Sequence of chain 1.A:
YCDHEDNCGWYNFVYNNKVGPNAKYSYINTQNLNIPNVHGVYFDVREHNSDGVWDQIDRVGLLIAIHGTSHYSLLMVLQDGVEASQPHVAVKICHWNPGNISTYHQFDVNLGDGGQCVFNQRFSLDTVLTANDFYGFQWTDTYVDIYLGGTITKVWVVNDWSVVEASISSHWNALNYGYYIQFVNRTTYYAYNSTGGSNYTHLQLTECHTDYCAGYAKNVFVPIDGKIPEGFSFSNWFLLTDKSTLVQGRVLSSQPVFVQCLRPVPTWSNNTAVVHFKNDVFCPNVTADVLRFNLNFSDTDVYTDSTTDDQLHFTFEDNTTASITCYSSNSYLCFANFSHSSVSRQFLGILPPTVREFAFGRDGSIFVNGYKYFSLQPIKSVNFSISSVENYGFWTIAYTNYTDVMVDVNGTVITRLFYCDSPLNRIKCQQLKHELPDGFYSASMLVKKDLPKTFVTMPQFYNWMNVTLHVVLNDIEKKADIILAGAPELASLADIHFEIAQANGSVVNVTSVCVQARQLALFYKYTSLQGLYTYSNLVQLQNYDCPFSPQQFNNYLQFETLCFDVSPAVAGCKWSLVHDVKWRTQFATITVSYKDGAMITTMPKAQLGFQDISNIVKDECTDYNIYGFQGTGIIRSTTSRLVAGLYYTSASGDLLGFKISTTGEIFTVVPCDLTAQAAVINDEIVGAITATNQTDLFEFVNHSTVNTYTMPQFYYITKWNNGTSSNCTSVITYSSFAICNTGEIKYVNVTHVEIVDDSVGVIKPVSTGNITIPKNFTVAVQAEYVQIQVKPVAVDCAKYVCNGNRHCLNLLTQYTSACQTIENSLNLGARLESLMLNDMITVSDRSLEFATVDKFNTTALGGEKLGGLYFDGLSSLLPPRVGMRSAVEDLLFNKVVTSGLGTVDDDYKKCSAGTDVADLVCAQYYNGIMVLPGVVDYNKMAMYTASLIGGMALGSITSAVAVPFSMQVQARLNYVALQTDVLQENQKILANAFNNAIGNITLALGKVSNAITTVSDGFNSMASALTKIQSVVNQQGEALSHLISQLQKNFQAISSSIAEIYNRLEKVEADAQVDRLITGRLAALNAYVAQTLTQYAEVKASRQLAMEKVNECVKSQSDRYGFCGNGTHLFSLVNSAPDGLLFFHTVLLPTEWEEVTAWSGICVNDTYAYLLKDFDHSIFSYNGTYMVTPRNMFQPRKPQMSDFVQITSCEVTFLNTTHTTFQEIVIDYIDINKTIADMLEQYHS

Binding-site contacts:
Ligand atom C2 contacts residue GLU1062 of chain 1.A at 4.0 Å.
Ligand atom C4 contacts residue ASN853 of chain 1.A at 4.3 Å.
Ligand atom C1 contacts residue GLU1062 of chain 1.A at 3.4 Å.
Ligand atom N2 contacts residue GLU1062 of chain 1.A at 4.3 Å.
Ligand atom C5 contacts residue ASN853 of chain 1.A at 3.7 Å.
Ligand atom O7 contacts residue ILE1066 of chain 1.A at 3.8 Å.
Ligand atom O3 contacts residue GLU1062 of chain 1.A at 4.5 Å.
Ligand atom O4 contacts residue GLU1062 of chain 1.A at 3.5 Å (salt-bridge).
Ligand atom C4 contacts residue GLU1062 of chain 1.A at 3.8 Å.
Ligand atom C5 contacts residue GLU1062 of chain 1.A at 3.5 Å.
Ligand atom O6 contacts residue ASN1063 of chain 1.A at 3.8 Å.
Ligand atom N2 contacts residue ASN853 of chain 1.A at 2.8 Å (h-bond).
Ligand atom O7 contacts residue ASN853 of chain 1.A at 4.2 Å.
Ligand atom C3 contacts residue GLU1062 of chain 1.A at 3.6 Å.
Ligand atom C3 contacts residue ASN853 of chain 1.A at 3.8 Å.
Ligand atom O5 contacts residue GLU1062 of chain 1.A at 3.8 Å.
Ligand atom O5 contacts residue ASN853 of chain 1.A at 2.4 Å (h-bond).
Ligand atom C2 contacts residue ASN853 of chain 1.A at 2.4 Å.
Ligand atom C7 contacts residue ASN853 of chain 1.A at 3.7 Å.
Ligand atom O6 contacts residue ASN853 of chain 1.A at 4.4 Å.
Ligand atom O6 contacts residue GLU1062 of chain 1.A at 4.2 Å.
Ligand atom O6 contacts residue LEU1060 of chain 1.A at 4.2 Å.
Ligand atom C1 contacts residue ASN853 of chain 1.A at 1.4 Å.

The small molecule below binds the protein below.
Small molecule (SMILES): CC(=O)N[C@H]1[C@H](O[C@H]2[C@H](O)[C@@H](NC(C)=O)CO[C@@H]2CO)O[C@H](CO)[C@@H](O)[C@@H]1O